Sequence of chain 5.E:
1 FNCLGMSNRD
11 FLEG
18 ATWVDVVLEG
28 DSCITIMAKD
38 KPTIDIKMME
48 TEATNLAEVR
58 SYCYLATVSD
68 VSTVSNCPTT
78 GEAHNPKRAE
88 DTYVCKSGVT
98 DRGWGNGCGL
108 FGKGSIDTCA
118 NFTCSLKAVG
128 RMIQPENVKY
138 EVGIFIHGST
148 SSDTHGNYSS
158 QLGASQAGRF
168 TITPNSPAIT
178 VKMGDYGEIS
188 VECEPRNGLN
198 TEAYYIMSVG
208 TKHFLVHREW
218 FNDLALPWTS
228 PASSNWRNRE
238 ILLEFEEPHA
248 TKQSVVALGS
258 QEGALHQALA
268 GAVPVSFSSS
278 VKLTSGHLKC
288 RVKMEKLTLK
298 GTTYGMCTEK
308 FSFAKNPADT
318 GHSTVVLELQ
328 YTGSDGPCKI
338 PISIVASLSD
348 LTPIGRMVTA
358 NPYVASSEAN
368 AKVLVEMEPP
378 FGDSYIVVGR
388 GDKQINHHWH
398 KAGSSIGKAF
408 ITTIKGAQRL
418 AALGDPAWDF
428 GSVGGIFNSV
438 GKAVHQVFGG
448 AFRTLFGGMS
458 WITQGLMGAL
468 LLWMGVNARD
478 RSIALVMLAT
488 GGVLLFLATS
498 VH

Binding-site contacts:
Ligand atom C1 contacts residue SER156 of chain 5.E at 4.0 Å.
Ligand atom N2 contacts residue ASN154 of chain 5.E at 2.8 Å (h-bond).
Ligand atom C2 contacts residue ASN154 of chain 5.E at 2.5 Å.
Ligand atom C1 contacts residue ASN154 of chain 5.E at 1.4 Å.
Ligand atom C5 contacts residue ASN154 of chain 5.E at 3.6 Å.
Ligand atom O5 contacts residue ASN154 of chain 5.E at 2.4 Å (h-bond).
Ligand atom O7 contacts residue ASN154 of chain 5.E at 3.5 Å (h-bond).
Ligand atom O6 contacts residue SER157 of chain 5.E at 4.2 Å.
Ligand atom O5 contacts residue SER157 of chain 5.E at 4.0 Å.
Ligand atom C7 contacts residue ASN154 of chain 5.E at 3.3 Å.
Ligand atom C8 contacts residue ASN154 of chain 5.E at 3.7 Å.
Ligand atom C4 contacts residue ASN154 of chain 5.E at 4.2 Å.
Ligand atom C1 contacts residue SER157 of chain 5.E at 4.3 Å.
Ligand atom C3 contacts residue ASN154 of chain 5.E at 3.8 Å.

A small-molecule ligand and the protein it binds are described below.
Small molecule (SMILES): CC(=O)N[C@@H]1[C@@H](O)[C@H](O)[C@@H](CO)O[C@H]1O